Binding-site contacts:
Ligand atom S1G contacts residue THR293 of chain 1.A at 3.7 Å.
Ligand atom O1B contacts residue THR293 of chain 1.A at 3.8 Å.
Ligand atom O2B contacts residue GLY291 of chain 1.A at 3.8 Å.
Ligand atom O3A contacts residue GLY289 of chain 1.A at 3.9 Å.
Ligand atom O2B contacts residue GLY289 of chain 1.A at 2.5 Å (h-bond).
Ligand atom O2B contacts residue THR290 of chain 1.A at 3.3 Å (h-bond).
Ligand atom N1 contacts residue ILE422 of chain 1.A at 4.0 Å.
Ligand atom C5 contacts residue GLN426 of chain 1.A at 3.3 Å.
Ligand atom N7 contacts residue GLN426 of chain 1.A at 3.4 Å (h-bond).
Ligand atom O5' contacts residue ALA455 of chain 1.A at 3.2 Å.
Ligand atom N6 contacts residue GLY248 of chain 1.A at 3.5 Å (h-bond).
Ligand atom O1A contacts residue PRO402 of chain 1.RA at 3.5 Å.
Ligand atom C8 contacts residue GLN426 of chain 1.A at 3.6 Å.
Ligand atom O2G contacts residue ASN390 of chain 1.A at 3.6 Å.
Ligand atom C4' contacts residue ALA455 of chain 1.A at 3.7 Å (hydrophobic).
Ligand atom O3' contacts residue ARG462 of chain 1.A at 3.9 Å.
Ligand atom N3 contacts residue ALA455 of chain 1.A at 3.6 Å (h-bond).
Ligand atom C2' contacts residue THR458 of chain 1.A at 3.8 Å.
Ligand atom N9 contacts residue THR458 of chain 1.A at 3.6 Å.
Ligand atom O3G contacts residue ARG401 of chain 1.RA at 3.8 Å.
Ligand atom O2B contacts residue PRO288 of chain 1.A at 3.3 Å.
Ligand atom O3A contacts residue GLY291 of chain 1.A at 3.2 Å (h-bond).
Ligand atom C2 contacts residue ALA455 of chain 1.A at 3.9 Å (hydrophobic).
Ligand atom O1A contacts residue GLY289 of chain 1.A at 3.3 Å.
Ligand atom N9 contacts residue GLN426 of chain 1.A at 3.7 Å.
Ligand atom O2B contacts residue ASN390 of chain 1.A at 3.8 Å.
Ligand atom C6 contacts residue GLN426 of chain 1.A at 3.8 Å.
Ligand atom O4' contacts residue ALA455 of chain 1.A at 3.5 Å.
Ligand atom C2 contacts residue GLY454 of chain 1.A at 3.3 Å.
Ligand atom O2B contacts residue LYS292 of chain 1.A at 3.7 Å.
Ligand atom O1A contacts residue ALA455 of chain 1.A at 3.9 Å.
Ligand atom O2A contacts residue PRO402 of chain 1.RA at 4.0 Å.
Ligand atom C4 contacts residue GLY454 of chain 1.A at 3.9 Å.
Ligand atom O1B contacts residue LYS292 of chain 1.A at 3.9 Å.
Ligand atom PB contacts residue GLY291 of chain 1.A at 4.0 Å.
Ligand atom PB contacts residue GLY289 of chain 1.A at 3.7 Å.
Ligand atom C1' contacts residue THR458 of chain 1.A at 3.3 Å.
Ligand atom C4 contacts residue GLN426 of chain 1.A at 3.5 Å.
Ligand atom N3 contacts residue GLY454 of chain 1.A at 3.0 Å (h-bond).
Ligand atom O2' contacts residue THR458 of chain 1.A at 3.2 Å (h-bond).

The small molecule below binds the protein below.
Small molecule (SMILES): Nc1ncnc2c1ncn2[C@@H]1O[C@H](COP(=O)(O)OP(=O)(O)OP(O)(O)=S)[C@@H](O)[C@H]1O

Sequence of chain 1.A:
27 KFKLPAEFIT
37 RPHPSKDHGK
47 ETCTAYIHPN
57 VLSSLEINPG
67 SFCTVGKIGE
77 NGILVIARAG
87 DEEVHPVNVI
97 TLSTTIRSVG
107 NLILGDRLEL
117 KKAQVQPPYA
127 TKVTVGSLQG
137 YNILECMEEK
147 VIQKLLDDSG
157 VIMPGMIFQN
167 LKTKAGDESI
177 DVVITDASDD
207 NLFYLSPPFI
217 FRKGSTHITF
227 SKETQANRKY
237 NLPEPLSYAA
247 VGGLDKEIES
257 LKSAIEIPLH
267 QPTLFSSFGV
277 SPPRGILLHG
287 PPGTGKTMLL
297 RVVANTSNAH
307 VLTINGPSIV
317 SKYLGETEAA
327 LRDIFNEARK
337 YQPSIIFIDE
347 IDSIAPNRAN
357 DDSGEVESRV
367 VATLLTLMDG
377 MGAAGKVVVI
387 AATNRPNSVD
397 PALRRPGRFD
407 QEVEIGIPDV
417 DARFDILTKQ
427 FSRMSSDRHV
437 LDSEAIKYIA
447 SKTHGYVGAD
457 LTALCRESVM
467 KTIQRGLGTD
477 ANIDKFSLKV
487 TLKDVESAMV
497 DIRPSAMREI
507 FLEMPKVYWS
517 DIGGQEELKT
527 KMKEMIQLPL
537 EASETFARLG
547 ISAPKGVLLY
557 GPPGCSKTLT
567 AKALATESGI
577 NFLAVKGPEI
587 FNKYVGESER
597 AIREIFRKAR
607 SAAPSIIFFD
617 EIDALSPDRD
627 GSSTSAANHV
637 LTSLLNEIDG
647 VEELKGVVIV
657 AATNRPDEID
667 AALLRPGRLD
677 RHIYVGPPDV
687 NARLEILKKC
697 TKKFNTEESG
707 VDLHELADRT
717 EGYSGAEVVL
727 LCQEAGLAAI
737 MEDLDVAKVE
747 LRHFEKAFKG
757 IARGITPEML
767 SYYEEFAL

Sequence of chain 1.RA:
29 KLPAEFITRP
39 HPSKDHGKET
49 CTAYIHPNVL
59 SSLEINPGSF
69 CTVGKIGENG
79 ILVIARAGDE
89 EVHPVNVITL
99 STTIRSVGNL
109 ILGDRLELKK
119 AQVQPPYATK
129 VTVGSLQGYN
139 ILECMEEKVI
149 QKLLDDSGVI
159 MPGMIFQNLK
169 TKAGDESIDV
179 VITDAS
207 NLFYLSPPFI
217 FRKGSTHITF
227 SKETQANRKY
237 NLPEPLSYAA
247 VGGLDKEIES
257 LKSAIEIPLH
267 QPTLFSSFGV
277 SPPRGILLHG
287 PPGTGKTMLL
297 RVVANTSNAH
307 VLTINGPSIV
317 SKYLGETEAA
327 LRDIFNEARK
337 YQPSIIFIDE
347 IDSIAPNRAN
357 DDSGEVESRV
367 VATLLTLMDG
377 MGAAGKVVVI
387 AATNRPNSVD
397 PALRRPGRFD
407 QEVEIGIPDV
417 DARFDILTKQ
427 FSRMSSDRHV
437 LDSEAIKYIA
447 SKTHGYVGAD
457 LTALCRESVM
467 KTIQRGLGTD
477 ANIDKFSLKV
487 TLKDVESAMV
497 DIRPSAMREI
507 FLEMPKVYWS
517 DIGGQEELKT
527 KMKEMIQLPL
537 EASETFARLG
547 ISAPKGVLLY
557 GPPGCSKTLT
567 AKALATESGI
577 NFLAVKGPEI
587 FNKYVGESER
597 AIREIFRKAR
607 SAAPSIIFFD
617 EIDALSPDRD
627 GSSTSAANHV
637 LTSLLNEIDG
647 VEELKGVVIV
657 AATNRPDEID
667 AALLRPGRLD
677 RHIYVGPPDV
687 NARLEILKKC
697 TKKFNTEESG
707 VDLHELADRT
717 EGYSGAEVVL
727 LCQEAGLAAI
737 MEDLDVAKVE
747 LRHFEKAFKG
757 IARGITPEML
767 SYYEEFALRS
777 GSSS